A small-molecule ligand and the protein it binds are described below.
Small molecule (SMILES): O=C(O)C[C@H](NC(=O)CP(=O)(O)O)C(=O)O

Binding-site contacts:
Ligand atom P contacts residue SER80 of chain 1.A at 3.6 Å.
Ligand atom P contacts residue ARG105 of chain 3.A at 3.6 Å.
Ligand atom O1P contacts residue ARG105 of chain 3.A at 2.8 Å (salt-bridge).
Ligand atom C5 contacts residue ARG229 of chain 3.A at 3.7 Å.
Ligand atom C5 contacts residue GLN231 of chain 3.A at 3.6 Å.
Ligand atom C4 contacts residue HIS134 of chain 3.A at 3.7 Å.
Ligand atom O1 contacts residue GLN137 of chain 3.A at 3.6 Å.
Ligand atom O2 contacts residue ARG167 of chain 3.A at 2.7 Å (salt-bridge).
Ligand atom O3 contacts residue ARG167 of chain 3.A at 3.0 Å (salt-bridge).
Ligand atom O2P contacts residue ARG54 of chain 3.A at 2.9 Å (salt-bridge).
Ligand atom C3 contacts residue THR168 of chain 3.A at 3.6 Å.
Ligand atom O5 contacts residue ARG229 of chain 3.A at 2.9 Å (salt-bridge).
Ligand atom O2P contacts residue THR53 of chain 3.A at 2.8 Å (h-bond).
Ligand atom C2 contacts residue THR168 of chain 3.A at 3.7 Å.
Ligand atom O3P contacts residue SER52 of chain 3.A at 2.7 Å (h-bond).
Ligand atom C2 contacts residue LEU267 of chain 3.A at 3.7 Å (hydrophobic).
Ligand atom C1P contacts residue ARG54 of chain 3.A at 3.4 Å.
Ligand atom O3 contacts residue LYS84 of chain 1.A at 2.9 Å (salt-bridge).
Ligand atom C3 contacts residue LEU267 of chain 3.A at 3.5 Å (hydrophobic).
Ligand atom C5 contacts residue LEU267 of chain 3.A at 3.5 Å (hydrophobic).
Ligand atom P contacts residue THR53 of chain 3.A at 3.7 Å.
Ligand atom C1 contacts residue LEU267 of chain 3.A at 3.5 Å (hydrophobic).
Ligand atom O1P contacts residue LYS84 of chain 1.A at 2.7 Å (salt-bridge).
Ligand atom O3 contacts residue ARG105 of chain 3.A at 3.4 Å (salt-bridge).
Ligand atom O1P contacts residue SER80 of chain 1.A at 3.1 Å (h-bond).
Ligand atom O3P contacts residue THR53 of chain 3.A at 3.6 Å.
Ligand atom O2 contacts residue HIS134 of chain 3.A at 3.5 Å.
Ligand atom O5 contacts residue GLN231 of chain 3.A at 3.0 Å (h-bond).
Ligand atom O4 contacts residue ARG229 of chain 3.A at 3.1 Å (salt-bridge).
Ligand atom O1 contacts residue HIS134 of chain 3.A at 2.8 Å (h-bond).
Ligand atom O4 contacts residue LYS84 of chain 1.A at 2.9 Å (salt-bridge).
Ligand atom O2P contacts residue SER80 of chain 1.A at 2.9 Å (h-bond).
Ligand atom O1 contacts residue ARG105 of chain 3.A at 2.8 Å (salt-bridge).
Ligand atom N2 contacts residue LEU267 of chain 3.A at 2.8 Å (h-bond).
Ligand atom O3P contacts residue ARG105 of chain 3.A at 3.3 Å (salt-bridge).
Ligand atom C4 contacts residue ARG167 of chain 3.A at 3.5 Å.
Ligand atom O3P contacts residue THR55 of chain 3.A at 2.7 Å (h-bond).
Ligand atom C1P contacts residue LEU267 of chain 3.A at 3.3 Å (hydrophobic).
Ligand atom O1 contacts residue THR55 of chain 3.A at 2.9 Å (h-bond).
Ligand atom O3P contacts residue ARG54 of chain 3.A at 3.5 Å (salt-bridge).

Sequence of chain 3.A:
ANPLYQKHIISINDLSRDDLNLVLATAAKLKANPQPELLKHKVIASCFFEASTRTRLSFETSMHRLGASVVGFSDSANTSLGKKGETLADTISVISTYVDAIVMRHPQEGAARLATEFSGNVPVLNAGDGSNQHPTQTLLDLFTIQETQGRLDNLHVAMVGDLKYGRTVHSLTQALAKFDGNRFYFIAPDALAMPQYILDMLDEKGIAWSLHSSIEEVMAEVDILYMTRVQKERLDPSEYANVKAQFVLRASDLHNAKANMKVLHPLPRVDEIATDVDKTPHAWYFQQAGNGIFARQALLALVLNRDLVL

Sequence of chain 1.A:
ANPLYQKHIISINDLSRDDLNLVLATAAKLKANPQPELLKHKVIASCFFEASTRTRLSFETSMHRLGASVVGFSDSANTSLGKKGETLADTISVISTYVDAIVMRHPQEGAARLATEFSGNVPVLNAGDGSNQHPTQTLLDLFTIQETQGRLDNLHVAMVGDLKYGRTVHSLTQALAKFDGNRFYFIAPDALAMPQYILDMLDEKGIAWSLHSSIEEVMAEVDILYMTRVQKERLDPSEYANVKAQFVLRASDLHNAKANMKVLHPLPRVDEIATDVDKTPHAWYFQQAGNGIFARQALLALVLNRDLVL